This small molecule binds to this protein.
Small molecule (SMILES): Cc1cc(=O)c(O)c(C(=O)O)o1

Sequence of chain 1.A:
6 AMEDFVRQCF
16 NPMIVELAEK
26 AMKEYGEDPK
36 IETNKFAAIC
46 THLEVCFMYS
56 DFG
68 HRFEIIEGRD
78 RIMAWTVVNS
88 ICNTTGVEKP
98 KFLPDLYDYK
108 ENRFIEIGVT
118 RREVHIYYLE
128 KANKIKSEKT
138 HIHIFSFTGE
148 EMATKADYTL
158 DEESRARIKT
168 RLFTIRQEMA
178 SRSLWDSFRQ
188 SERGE

Binding-site contacts:
Ligand atom OAK contacts residue LYS128 of chain 1.A at 3.3 Å (salt-bridge).
Ligand atom CAD contacts residue MN1 of chain 1.C at 3.4 Å.
Ligand atom CAA contacts residue GLY191 of chain 1.A at 3.5 Å.
Ligand atom CAE contacts residue MN1 of chain 1.C at 3.0 Å.
Ligand atom OAK contacts residue ILE114 of chain 1.A at 3.1 Å (h-bond).
Ligand atom CAI contacts residue GLU74 of chain 1.A at 3.9 Å.
Ligand atom CAI contacts residue LYS128 of chain 1.A at 3.9 Å.
Ligand atom OAF contacts residue GLU74 of chain 1.A at 2.8 Å (salt-bridge).
Ligand atom OAF contacts residue EDO1 of chain 1.E at 3.4 Å (h-bond).
Ligand atom CAE contacts residue GLU74 of chain 1.A at 3.5 Å.
Ligand atom CAI contacts residue MN1 of chain 1.C at 3.1 Å.
Ligand atom CAH contacts residue MN1 of chain 1.B at 2.9 Å.
Ligand atom OAL contacts residue HIS47 of chain 1.A at 3.1 Å.
Ligand atom CAI contacts residue GLU113 of chain 1.A at 3.7 Å.
Ligand atom CAG contacts residue LYS128 of chain 1.A at 3.7 Å.
Ligand atom CAG contacts residue EDO1 of chain 1.F at 3.9 Å.
Ligand atom CAG contacts residue GLY191 of chain 1.A at 3.8 Å.
Ligand atom CAA contacts residue GLU192 of chain 1.A at 3.6 Å.
Ligand atom OAK contacts residue MN1 of chain 1.B at 2.2 Å.
Ligand atom CAE contacts residue EDO1 of chain 1.E at 3.7 Å.
Ligand atom OAF contacts residue MN1 of chain 1.C at 2.0 Å.
Ligand atom OAJ contacts residue EDO1 of chain 1.F at 3.8 Å.
Ligand atom CAH contacts residue GLU113 of chain 1.A at 3.6 Å.
Ligand atom OAK contacts residue HIS47 of chain 1.A at 3.0 Å (h-bond).
Ligand atom OAJ contacts residue EDO1 of chain 1.E at 3.5 Å (h-bond).
Ligand atom OAL contacts residue GLU74 of chain 1.A at 3.2 Å (salt-bridge).
Ligand atom CAH contacts residue HIS47 of chain 1.A at 3.6 Å.
Ligand atom OAL contacts residue MN1 of chain 1.C at 2.1 Å.
Ligand atom OAL contacts residue MN1 of chain 1.B at 2.2 Å.
Ligand atom OAL contacts residue ASP102 of chain 1.A at 2.9 Å (salt-bridge).
Ligand atom CAI contacts residue MN1 of chain 1.B at 2.9 Å.
Ligand atom CAI contacts residue HIS47 of chain 1.A at 3.7 Å.
Ligand atom CAB contacts residue EDO1 of chain 1.F at 3.9 Å.
Ligand atom OAC contacts residue EDO1 of chain 1.F at 3.8 Å.
Ligand atom OAL contacts residue GLU113 of chain 1.A at 3.2 Å (salt-bridge).
Ligand atom OAK contacts residue GLU113 of chain 1.A at 3.1 Å (salt-bridge).
Ligand atom CAD contacts residue EDO1 of chain 1.F at 3.5 Å.
Ligand atom CAH contacts residue LYS128 of chain 1.A at 3.4 Å.
Ligand atom CAB contacts residue GLY191 of chain 1.A at 4.0 Å.
Ligand atom CAE contacts residue EDO1 of chain 1.F at 3.5 Å.